Sequence of chain 2.B:
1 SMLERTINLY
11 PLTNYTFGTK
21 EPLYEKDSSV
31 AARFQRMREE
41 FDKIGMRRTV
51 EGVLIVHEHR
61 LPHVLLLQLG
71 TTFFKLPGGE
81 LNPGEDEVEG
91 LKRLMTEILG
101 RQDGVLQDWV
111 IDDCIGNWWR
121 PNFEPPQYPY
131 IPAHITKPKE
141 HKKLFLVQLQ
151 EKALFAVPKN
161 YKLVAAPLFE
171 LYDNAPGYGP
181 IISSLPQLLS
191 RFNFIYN

This small molecule binds to this protein.
Small molecule (SMILES): COC(=O)CNC(=O)c1cc(C)on1

Binding-site contacts:
Ligand atom C4 contacts residue GLY78 of chain 2.B at 3.3 Å.
Ligand atom N contacts residue GLU51 of chain 2.B at 3.6 Å.
Ligand atom N contacts residue LEU76 of chain 2.B at 2.8 Å (h-bond).
Ligand atom C2 contacts residue GLU51 of chain 2.B at 3.2 Å.
Ligand atom C6 contacts residue LEU67 of chain 2.B at 4.1 Å (hydrophobic).
Ligand atom C3 contacts residue LEU76 of chain 2.B at 3.9 Å (hydrophobic).
Ligand atom O contacts residue GLY78 of chain 2.B at 4.1 Å.
Ligand atom O2 contacts residue GLY78 of chain 2.B at 3.3 Å (h-bond).
Ligand atom C7 contacts residue TYR161 of chain 2.B at 3.8 Å (hydrophobic).
Ligand atom O1 contacts residue GLU51 of chain 2.B at 3.6 Å.
Ligand atom C2 contacts residue LEU76 of chain 2.B at 3.5 Å (hydrophobic).
Ligand atom O contacts residue GLU51 of chain 2.B at 2.9 Å (salt-bridge).
Ligand atom O2 contacts residue LYS75 of chain 2.B at 4.1 Å.
Ligand atom N1 contacts residue PRO77 of chain 2.B at 3.5 Å.
Ligand atom C4 contacts residue LYS75 of chain 2.B at 3.8 Å.
Ligand atom N contacts residue LYS75 of chain 2.B at 4.1 Å.
Ligand atom N contacts residue GLY78 of chain 2.B at 3.9 Å.
Ligand atom C5 contacts residue LYS75 of chain 2.B at 3.5 Å.
Ligand atom C2 contacts residue LYS75 of chain 2.B at 3.5 Å.
Ligand atom C6 contacts residue ILE98 of chain 2.B at 4.2 Å (hydrophobic).
Ligand atom C5 contacts residue GLY78 of chain 2.B at 4.1 Å.
Ligand atom N1 contacts residue ILE98 of chain 2.B at 3.7 Å.
Ligand atom C6 contacts residue TYR161 of chain 2.B at 4.2 Å (hydrophobic).
Ligand atom O3 contacts residue LEU67 of chain 2.B at 3.2 Å.
Ligand atom N1 contacts residue LEU67 of chain 2.B at 3.7 Å.
Ligand atom O contacts residue GLY79 of chain 2.B at 4.0 Å.
Ligand atom O2 contacts residue GLY79 of chain 2.B at 4.2 Å.
Ligand atom C contacts residue THR49 of chain 2.B at 4.0 Å.
Ligand atom N1 contacts residue GLY78 of chain 2.B at 3.4 Å (h-bond).
Ligand atom O3 contacts residue PRO77 of chain 2.B at 4.2 Å.
Ligand atom C contacts residue GLY79 of chain 2.B at 4.0 Å.
Ligand atom C3 contacts residue GLY78 of chain 2.B at 3.2 Å.
Ligand atom C contacts residue LYS142 of chain 2.B at 3.9 Å.
Ligand atom C7 contacts residue ILE98 of chain 2.B at 4.2 Å (hydrophobic).
Ligand atom C4 contacts residue LEU76 of chain 2.B at 4.1 Å (hydrophobic).
Ligand atom O3 contacts residue ILE98 of chain 2.B at 3.5 Å.
Ligand atom C3 contacts residue LYS75 of chain 2.B at 3.8 Å.
Ligand atom C contacts residue GLU51 of chain 2.B at 3.5 Å.
Ligand atom N1 contacts residue LEU76 of chain 2.B at 3.6 Å (h-bond).
Ligand atom C1 contacts residue GLU51 of chain 2.B at 3.0 Å.